Sequence of chain 1.K:
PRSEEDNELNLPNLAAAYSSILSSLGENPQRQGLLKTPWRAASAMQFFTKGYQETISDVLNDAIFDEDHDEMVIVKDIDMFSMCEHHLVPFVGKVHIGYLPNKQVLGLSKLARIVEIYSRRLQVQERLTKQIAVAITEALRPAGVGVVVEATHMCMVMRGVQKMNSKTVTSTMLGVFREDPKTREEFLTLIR

Binding-site contacts:
Ligand atom C10 contacts residue GLU142 of chain 1.T at 3.6 Å.
Ligand atom N contacts residue LEU122 of chain 1.P at 3.0 Å (h-bond).
Ligand atom O10 contacts residue SER125 of chain 1.P at 3.4 Å (h-bond).
Ligand atom C1 contacts residue HIS102 of chain 1.T at 3.5 Å.
Ligand atom O11 contacts residue LYS126 of chain 1.P at 3.5 Å.
Ligand atom O11 contacts residue GLY123 of chain 1.P at 3.5 Å.
Ligand atom C contacts residue LEU124 of chain 1.P at 3.5 Å (hydrophobic).
Ligand atom O10 contacts residue ARG175 of chain 1.T at 3.0 Å (salt-bridge).
Ligand atom P2 contacts residue SER125 of chain 1.P at 3.4 Å.
Ligand atom N1 contacts residue GLY123 of chain 1.P at 3.5 Å.
Ligand atom C4 contacts residue ZN1 of chain 1.TC at 3.3 Å.
Ligand atom O13 contacts residue VAL140 of chain 1.T at 3.3 Å.
Ligand atom C7 contacts residue ARG56 of chain 1.K at 3.5 Å.
Ligand atom O9 contacts residue SER125 of chain 1.P at 2.5 Å (h-bond).
Ligand atom O11 contacts residue SER125 of chain 1.P at 2.4 Å (h-bond).
Ligand atom N1 contacts residue PHE81 of chain 1.P at 3.5 Å.
Ligand atom N2 contacts residue HIS102 of chain 1.T at 3.1 Å (h-bond).
Ligand atom N3 contacts residue LEU124 of chain 1.P at 3.5 Å.
Ligand atom O9 contacts residue LYS126 of chain 1.P at 3.2 Å (salt-bridge).
Ligand atom N3 contacts residue GLU142 of chain 1.T at 2.7 Å (salt-bridge).
Ligand atom O8 contacts residue ARG129 of chain 1.P at 2.9 Å (salt-bridge).
Ligand atom O5 contacts residue ARG175 of chain 1.T at 3.5 Å (salt-bridge).
Ligand atom O8 contacts residue ARG175 of chain 1.T at 2.9 Å (salt-bridge).
Ligand atom O2 contacts residue ASN77 of chain 1.P at 2.8 Å (h-bond).
Ligand atom O contacts residue HIS102 of chain 1.T at 3.2 Å (h-bond).
Ligand atom O4 contacts residue ARG56 of chain 1.K at 3.5 Å.
Ligand atom C10 contacts residue LEU124 of chain 1.P at 3.4 Å (hydrophobic).
Ligand atom O13 contacts residue GLN141 of chain 1.T at 2.8 Å (h-bond).
Ligand atom C3 contacts residue HIS102 of chain 1.T at 3.5 Å.
Ligand atom O13 contacts residue HIS169 of chain 1.T at 3.5 Å.
Ligand atom O9 contacts residue ARG129 of chain 1.P at 2.7 Å (salt-bridge).
Ligand atom N1 contacts residue LEU124 of chain 1.P at 3.2 Å (h-bond).
Ligand atom C contacts residue GLU142 of chain 1.T at 3.5 Å.
Ligand atom O3 contacts residue ARG56 of chain 1.K at 3.2 Å (salt-bridge).
Ligand atom C8 contacts residue SER125 of chain 1.P at 3.1 Å.
Ligand atom O5 contacts residue HIS103 of chain 1.T at 2.7 Å (h-bond).
Ligand atom C4 contacts residue HIS102 of chain 1.T at 3.1 Å.
Ligand atom O2 contacts residue LYS126 of chain 1.P at 2.8 Å (salt-bridge).
Ligand atom N contacts residue GLU142 of chain 1.T at 2.6 Å (salt-bridge).
Ligand atom O12 contacts residue SER125 of chain 1.P at 3.0 Å (h-bond).

A protein and the small-molecule ligand that binds it are described below.
Small molecule (SMILES): Nc1nc2c(ccn2[C@@H]2O[C@H](COP(=O)(O)OP(=O)(O)OP(=O)(O)O)[C@@H](O)[C@H]2O)c(=O)[nH]1

Sequence of chain 1.T:
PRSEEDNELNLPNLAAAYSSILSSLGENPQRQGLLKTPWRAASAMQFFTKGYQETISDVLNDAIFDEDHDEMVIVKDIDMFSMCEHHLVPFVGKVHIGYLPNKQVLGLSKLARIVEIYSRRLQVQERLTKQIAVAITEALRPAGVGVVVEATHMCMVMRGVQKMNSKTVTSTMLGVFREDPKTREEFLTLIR

Sequence of chain 1.P:
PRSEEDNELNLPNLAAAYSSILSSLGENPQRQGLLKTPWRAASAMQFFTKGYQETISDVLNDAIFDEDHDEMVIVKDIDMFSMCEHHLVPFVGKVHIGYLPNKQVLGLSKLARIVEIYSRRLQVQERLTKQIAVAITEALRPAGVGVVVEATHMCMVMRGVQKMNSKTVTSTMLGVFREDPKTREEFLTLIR